This small molecule binds to this protein.
Small molecule (SMILES): CC(=O)N[C@@H]1[C@@H](O)[C@H](O)[C@@H](CO)O[C@H]1O

Binding-site contacts:
Ligand atom O7 contacts residue ASN356 of chain 1.C at 4.4 Å.
Ligand atom C5 contacts residue ASN356 of chain 1.C at 3.6 Å.
Ligand atom N2 contacts residue ASN357 of chain 1.C at 3.7 Å.
Ligand atom C8 contacts residue ASN357 of chain 1.C at 3.6 Å.
Ligand atom O7 contacts residue ASN357 of chain 1.C at 4.1 Å.
Ligand atom C7 contacts residue ASN357 of chain 1.C at 3.6 Å.
Ligand atom C2 contacts residue ASN356 of chain 1.C at 2.4 Å.
Ligand atom C7 contacts residue ASN356 of chain 1.C at 4.0 Å.
Ligand atom C8 contacts residue THR360 of chain 1.C at 3.9 Å.
Ligand atom N2 contacts residue ASN356 of chain 1.C at 2.9 Å (h-bond).
Ligand atom O5 contacts residue ASN356 of chain 1.C at 2.4 Å (h-bond).
Ligand atom C4 contacts residue ASN356 of chain 1.C at 4.2 Å.
Ligand atom C1 contacts residue ASN356 of chain 1.C at 1.4 Å.
Ligand atom C3 contacts residue ASN356 of chain 1.C at 3.8 Å.
Ligand atom O6 contacts residue ASN356 of chain 1.C at 4.4 Å.

Sequence of chain 1.C:
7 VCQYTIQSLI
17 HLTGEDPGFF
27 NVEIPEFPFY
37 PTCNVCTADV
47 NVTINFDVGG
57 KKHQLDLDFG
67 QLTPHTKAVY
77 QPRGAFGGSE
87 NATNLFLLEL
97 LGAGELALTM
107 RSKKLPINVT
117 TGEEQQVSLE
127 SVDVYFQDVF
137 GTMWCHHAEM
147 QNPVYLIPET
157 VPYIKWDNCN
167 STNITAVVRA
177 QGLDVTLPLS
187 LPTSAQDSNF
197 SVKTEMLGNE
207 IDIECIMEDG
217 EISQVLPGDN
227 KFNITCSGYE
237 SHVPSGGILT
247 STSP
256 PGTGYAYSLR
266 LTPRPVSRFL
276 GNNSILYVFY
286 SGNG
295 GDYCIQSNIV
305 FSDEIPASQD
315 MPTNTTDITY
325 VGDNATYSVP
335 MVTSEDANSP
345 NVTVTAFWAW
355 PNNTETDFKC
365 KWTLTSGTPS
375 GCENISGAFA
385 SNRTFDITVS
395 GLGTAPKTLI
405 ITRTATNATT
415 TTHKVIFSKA